Sequence of chain 1.A:
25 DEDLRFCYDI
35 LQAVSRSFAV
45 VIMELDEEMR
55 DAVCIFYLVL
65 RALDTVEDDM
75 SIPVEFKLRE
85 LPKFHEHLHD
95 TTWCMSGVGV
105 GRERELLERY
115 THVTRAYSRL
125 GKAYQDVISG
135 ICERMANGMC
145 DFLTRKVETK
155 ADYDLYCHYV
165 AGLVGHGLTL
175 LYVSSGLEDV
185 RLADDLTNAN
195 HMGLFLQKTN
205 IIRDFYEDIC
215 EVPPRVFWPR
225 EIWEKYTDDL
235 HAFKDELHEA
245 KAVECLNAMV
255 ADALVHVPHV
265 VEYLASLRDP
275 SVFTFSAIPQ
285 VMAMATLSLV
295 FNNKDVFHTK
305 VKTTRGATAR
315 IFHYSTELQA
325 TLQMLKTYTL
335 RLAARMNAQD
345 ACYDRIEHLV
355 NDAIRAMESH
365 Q

Binding-site contacts:
Ligand atom OAE contacts residue TYR61 of chain 1.A at 2.5 Å (h-bond).
Ligand atom CAN contacts residue LEU172 of chain 1.A at 3.8 Å (hydrophobic).
Ligand atom OAF contacts residue SER39 of chain 1.A at 2.9 Å (h-bond).
Ligand atom CAP contacts residue LEU200 of chain 1.A at 3.5 Å (hydrophobic).
Ligand atom OAH contacts residue SER41 of chain 1.A at 2.8 Å (h-bond).
Ligand atom CAN contacts residue VAL168 of chain 1.A at 4.0 Å (hydrophobic).
Ligand atom CAA contacts residue MET196 of chain 1.A at 3.4 Å (hydrophobic).
Ligand atom OAF contacts residue PHE42 of chain 1.A at 2.8 Å (h-bond).
Ligand atom CAU contacts residue SER41 of chain 1.A at 4.2 Å.
Ligand atom CAO contacts residue LEU200 of chain 1.A at 3.4 Å (hydrophobic).
Ligand atom OAF contacts residue SER41 of chain 1.A at 3.0 Å.
Ligand atom CAL contacts residue LEU172 of chain 1.A at 3.9 Å (hydrophobic).
Ligand atom OAE contacts residue VAL38 of chain 1.A at 3.9 Å.
Ligand atom CAL contacts residue GLY169 of chain 1.A at 4.2 Å.
Ligand atom CAQ contacts residue VAL168 of chain 1.A at 4.1 Å (hydrophobic).
Ligand atom OAB contacts residue PHE42 of chain 1.A at 3.9 Å.
Ligand atom PAZ contacts residue SER41 of chain 1.A at 4.0 Å.
Ligand atom OAE contacts residue ARG65 of chain 1.A at 3.0 Å (salt-bridge).
Ligand atom CAN contacts residue GLY169 of chain 1.A at 4.1 Å.
Ligand atom OAG contacts residue SER41 of chain 1.A at 3.9 Å.
Ligand atom CAA contacts residue TYR267 of chain 1.A at 4.0 Å (hydrophobic).
Ligand atom CAL contacts residue MET196 of chain 1.A at 4.0 Å (hydrophobic).
Ligand atom CAP contacts residue VAL168 of chain 1.A at 4.1 Å (hydrophobic).
Ligand atom CAI contacts residue ASN204 of chain 1.A at 4.0 Å.
Ligand atom PAY contacts residue PHE42 of chain 1.A at 4.2 Å.
Ligand atom OAH contacts residue ARG40 of chain 1.A at 3.8 Å.
Ligand atom CAM contacts residue GLY197 of chain 1.A at 3.9 Å.
Ligand atom OAD contacts residue ARG65 of chain 1.A at 3.7 Å.
Ligand atom CAO contacts residue GLY197 of chain 1.A at 3.9 Å.
Ligand atom PAY contacts residue SER39 of chain 1.A at 3.7 Å.
Ligand atom OAC contacts residue VAL38 of chain 1.A at 4.0 Å.
Ligand atom CAA contacts residue GLY169 of chain 1.A at 3.9 Å.
Ligand atom PAY contacts residue TYR61 of chain 1.A at 3.1 Å.
Ligand atom CAM contacts residue GLY169 of chain 1.A at 3.8 Å.
Ligand atom PAY contacts residue ARG65 of chain 1.A at 4.0 Å.
Ligand atom OAB contacts residue TYR61 of chain 1.A at 2.7 Å (h-bond).
Ligand atom CAM contacts residue MET196 of chain 1.A at 3.7 Å (hydrophobic).
Ligand atom OAB contacts residue ARG65 of chain 1.A at 4.2 Å.
Ligand atom CAR contacts residue LEU200 of chain 1.A at 3.8 Å (hydrophobic).
Ligand atom OAE contacts residue SER39 of chain 1.A at 2.8 Å.

This protein binds this small molecule.
Small molecule (SMILES): CCCCCCCCCC[n+]1ccn(CC(O)(P(=O)([O-])O)P(=O)(O)O)c1